Binding-site contacts:
Ligand atom O6 contacts residue GLN791 of chain 1.C at 3.3 Å (h-bond).
Ligand atom C1 contacts residue ASN788 of chain 1.C at 1.5 Å.
Ligand atom C2 contacts residue ASN788 of chain 1.C at 2.6 Å.
Ligand atom C3 contacts residue ASN788 of chain 1.C at 3.9 Å.
Ligand atom C7 contacts residue ASN788 of chain 1.C at 3.6 Å.
Ligand atom C5 contacts residue SER790 of chain 1.C at 4.1 Å.
Ligand atom C1 contacts residue SER790 of chain 1.C at 3.6 Å.
Ligand atom O5 contacts residue ASN788 of chain 1.C at 2.4 Å (h-bond).
Ligand atom C5 contacts residue ASN788 of chain 1.C at 3.7 Å.
Ligand atom O5 contacts residue SER790 of chain 1.C at 4.1 Å.
Ligand atom O7 contacts residue ASN788 of chain 1.C at 3.8 Å.
Ligand atom C4 contacts residue ASN788 of chain 1.C at 4.3 Å.
Ligand atom N2 contacts residue ASN788 of chain 1.C at 3.0 Å.

Sequence of chain 1.C:
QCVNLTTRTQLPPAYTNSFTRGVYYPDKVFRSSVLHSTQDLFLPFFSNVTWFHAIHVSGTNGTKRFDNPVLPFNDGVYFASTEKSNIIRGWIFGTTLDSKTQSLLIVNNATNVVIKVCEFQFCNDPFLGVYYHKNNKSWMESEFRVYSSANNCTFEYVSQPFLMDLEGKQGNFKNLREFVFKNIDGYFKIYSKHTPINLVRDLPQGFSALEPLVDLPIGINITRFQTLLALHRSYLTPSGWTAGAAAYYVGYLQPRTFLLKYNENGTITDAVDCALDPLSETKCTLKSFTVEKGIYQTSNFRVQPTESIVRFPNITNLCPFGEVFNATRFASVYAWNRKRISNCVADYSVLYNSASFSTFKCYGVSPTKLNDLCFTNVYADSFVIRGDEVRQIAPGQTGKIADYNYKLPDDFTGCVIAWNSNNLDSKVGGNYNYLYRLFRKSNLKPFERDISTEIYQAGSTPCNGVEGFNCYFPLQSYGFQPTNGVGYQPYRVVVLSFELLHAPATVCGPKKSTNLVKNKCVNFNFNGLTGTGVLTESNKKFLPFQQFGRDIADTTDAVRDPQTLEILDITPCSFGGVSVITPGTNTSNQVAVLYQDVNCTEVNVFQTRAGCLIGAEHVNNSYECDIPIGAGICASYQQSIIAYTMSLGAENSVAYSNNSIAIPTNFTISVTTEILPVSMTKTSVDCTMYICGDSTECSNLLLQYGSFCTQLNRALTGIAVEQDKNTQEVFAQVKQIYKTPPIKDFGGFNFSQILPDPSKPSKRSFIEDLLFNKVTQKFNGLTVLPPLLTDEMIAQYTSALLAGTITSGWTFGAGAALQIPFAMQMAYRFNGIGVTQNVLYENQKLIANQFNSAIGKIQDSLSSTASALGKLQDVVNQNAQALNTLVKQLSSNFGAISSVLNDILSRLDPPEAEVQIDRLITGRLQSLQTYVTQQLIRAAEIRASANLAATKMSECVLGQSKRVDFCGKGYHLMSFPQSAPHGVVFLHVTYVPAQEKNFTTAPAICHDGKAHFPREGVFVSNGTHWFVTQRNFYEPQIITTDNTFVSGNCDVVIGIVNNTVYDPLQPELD

A small-molecule ligand and the protein it binds are described below.
Small molecule (SMILES): CC(=O)N[C@@H]1[C@@H](O)[C@H](O)[C@@H](CO)O[C@H]1O